Binding-site contacts:
Ligand atom CA contacts residue ASN47 of chain 6.U at 3.8 Å.
Ligand atom C contacts residue GLU911 of chain 6.T at 3.3 Å.
Ligand atom O contacts residue ARG666 of chain 6.T at 3.1 Å (salt-bridge).
Ligand atom OD1 contacts residue ALA874 of chain 6.T at 3.7 Å.
Ligand atom CG2 contacts residue TYR636 of chain 6.T at 3.4 Å (hydrophobic).
Ligand atom OD2 contacts residue SER871 of chain 6.T at 3.2 Å (h-bond).
Ligand atom CB contacts residue GLY42 of chain 6.U at 3.7 Å.
Ligand atom CD1 contacts residue ALA20 of chain 6.U at 3.7 Å (hydrophobic).
Ligand atom O contacts residue ARG46 of chain 6.U at 3.5 Å (salt-bridge).
Ligand atom CE1 contacts residue ASN634 of chain 6.T at 3.4 Å.
Ligand atom N contacts residue GLY42 of chain 6.U at 3.2 Å (h-bond).
Ligand atom CG2 contacts residue LEU637 of chain 6.T at 3.8 Å (hydrophobic).
Ligand atom N contacts residue SER871 of chain 6.T at 3.5 Å (h-bond).
Ligand atom OD1 contacts residue ARG862 of chain 6.T at 3.1 Å.
Ligand atom N contacts residue ARG46 of chain 6.U at 3.5 Å (salt-bridge).
Ligand atom OD1 contacts residue ALA762 of chain 6.T at 3.5 Å.
Ligand atom O contacts residue TYR636 of chain 6.T at 3.5 Å (h-bond).
Ligand atom CA contacts residue TYR636 of chain 6.T at 3.7 Å (hydrophobic).
Ligand atom O contacts residue ASN47 of chain 6.U at 3.3 Å (h-bond).
Ligand atom CA contacts residue GLU911 of chain 6.T at 3.8 Å.
Ligand atom CB contacts residue PHE45 of chain 6.U at 3.3 Å (hydrophobic).
Ligand atom O contacts residue GLY42 of chain 6.U at 2.9 Å (h-bond).
Ligand atom O contacts residue TYR636 of chain 6.T at 3.1 Å (h-bond).
Ligand atom CA contacts residue GLY42 of chain 6.U at 3.6 Å.
Ligand atom CD1 contacts residue LEU637 of chain 6.T at 3.7 Å (hydrophobic).
Ligand atom CD1 contacts residue ARG33 of chain 6.U at 3.8 Å.
Ligand atom CB contacts residue GLY42 of chain 6.U at 3.5 Å.
Ligand atom CZ contacts residue ASN634 of chain 6.T at 3.8 Å.
Ligand atom CD1 contacts residue SER21 of chain 6.U at 3.6 Å.
Ligand atom CZ contacts residue PHE633 of chain 6.T at 3.7 Å (hydrophobic).
Ligand atom CG1 contacts residue GLU911 of chain 6.T at 3.7 Å.
Ligand atom N contacts residue PHE45 of chain 6.U at 3.4 Å (h-bond).
Ligand atom OD2 contacts residue PRO864 of chain 6.T at 3.7 Å.
Ligand atom CD1 contacts residue ASN634 of chain 6.T at 3.6 Å.
Ligand atom N contacts residue TYR636 of chain 6.T at 3.8 Å.
Ligand atom C contacts residue GLY42 of chain 6.U at 3.5 Å.
Ligand atom O contacts residue GLU911 of chain 6.T at 3.1 Å (salt-bridge).
Ligand atom N contacts residue ASN47 of chain 6.U at 3.8 Å.
Ligand atom CA contacts residue PHE45 of chain 6.U at 3.6 Å (hydrophobic).
Ligand atom ND2 contacts residue ARG666 of chain 6.T at 3.4 Å (salt-bridge).

Sequence of chain 6.U:
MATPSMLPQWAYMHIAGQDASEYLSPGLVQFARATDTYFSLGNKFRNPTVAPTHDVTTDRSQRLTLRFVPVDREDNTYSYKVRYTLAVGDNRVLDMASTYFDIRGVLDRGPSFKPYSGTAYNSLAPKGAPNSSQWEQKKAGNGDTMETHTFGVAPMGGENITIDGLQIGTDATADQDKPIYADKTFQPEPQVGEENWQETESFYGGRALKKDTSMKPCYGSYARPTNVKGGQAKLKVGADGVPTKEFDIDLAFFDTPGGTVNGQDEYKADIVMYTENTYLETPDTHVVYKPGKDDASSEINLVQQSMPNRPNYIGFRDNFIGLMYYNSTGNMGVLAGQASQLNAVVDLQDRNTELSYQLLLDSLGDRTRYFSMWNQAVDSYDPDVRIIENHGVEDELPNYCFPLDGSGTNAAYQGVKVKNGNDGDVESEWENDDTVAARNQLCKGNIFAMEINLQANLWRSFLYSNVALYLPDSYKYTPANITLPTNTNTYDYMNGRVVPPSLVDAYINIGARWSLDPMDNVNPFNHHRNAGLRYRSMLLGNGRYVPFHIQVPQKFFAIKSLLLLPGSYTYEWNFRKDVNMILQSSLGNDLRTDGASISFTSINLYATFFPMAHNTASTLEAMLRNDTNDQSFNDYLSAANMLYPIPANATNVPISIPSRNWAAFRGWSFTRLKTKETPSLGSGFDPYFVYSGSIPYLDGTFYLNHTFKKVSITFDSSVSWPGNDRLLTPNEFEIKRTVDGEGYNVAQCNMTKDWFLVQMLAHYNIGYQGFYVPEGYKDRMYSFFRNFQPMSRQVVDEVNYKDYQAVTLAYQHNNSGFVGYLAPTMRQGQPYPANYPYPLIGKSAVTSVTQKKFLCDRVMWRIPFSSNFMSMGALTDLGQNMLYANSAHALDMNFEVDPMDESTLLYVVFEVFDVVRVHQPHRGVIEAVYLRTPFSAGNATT

Sequence of chain 6.T:
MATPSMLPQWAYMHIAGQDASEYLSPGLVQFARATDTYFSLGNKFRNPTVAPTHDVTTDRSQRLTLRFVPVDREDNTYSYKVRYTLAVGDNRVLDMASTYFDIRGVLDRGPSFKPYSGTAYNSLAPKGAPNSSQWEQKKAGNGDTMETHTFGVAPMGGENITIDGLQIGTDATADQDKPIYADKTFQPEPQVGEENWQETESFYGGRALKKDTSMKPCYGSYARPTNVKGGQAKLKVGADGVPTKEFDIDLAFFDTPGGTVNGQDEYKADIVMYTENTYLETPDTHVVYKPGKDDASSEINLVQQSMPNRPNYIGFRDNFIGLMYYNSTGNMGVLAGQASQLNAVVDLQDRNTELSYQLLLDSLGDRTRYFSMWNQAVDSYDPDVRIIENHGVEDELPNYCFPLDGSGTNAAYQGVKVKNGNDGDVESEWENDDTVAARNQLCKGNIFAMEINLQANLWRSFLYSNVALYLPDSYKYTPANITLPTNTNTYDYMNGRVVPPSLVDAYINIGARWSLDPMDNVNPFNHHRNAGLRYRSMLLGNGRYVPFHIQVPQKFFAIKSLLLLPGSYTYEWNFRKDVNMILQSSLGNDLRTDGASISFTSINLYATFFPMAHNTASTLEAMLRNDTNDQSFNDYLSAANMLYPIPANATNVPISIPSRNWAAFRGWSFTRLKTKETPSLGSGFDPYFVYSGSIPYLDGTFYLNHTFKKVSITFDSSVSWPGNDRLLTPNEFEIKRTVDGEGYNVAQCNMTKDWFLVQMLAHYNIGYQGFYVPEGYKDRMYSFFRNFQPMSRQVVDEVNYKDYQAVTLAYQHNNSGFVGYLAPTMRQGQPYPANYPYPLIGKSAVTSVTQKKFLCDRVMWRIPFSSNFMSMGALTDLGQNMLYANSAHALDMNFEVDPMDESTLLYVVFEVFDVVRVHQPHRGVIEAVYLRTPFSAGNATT

This protein binds this small molecule.
Small molecule (SMILES): CC[C@H](C)[C@H](NC(=O)[C@@H](N)CC(=O)O)C(=O)N[C@@H](CC(N)=O)C(=O)N[C@@H](Cc1ccccc1)C(=O)N[C@@H](CO)C(=O)N[C@@H](CO)C(=O)N[C@H](C=O)CC(C)C